Binding-site contacts:
Ligand atom C1 contacts residue TYR785 of chain 1.C at 4.1 Å (hydrophobic).
Ligand atom C2 contacts residue ASN790 of chain 1.C at 2.4 Å.
Ligand atom O7 contacts residue TYR785 of chain 1.C at 4.3 Å.
Ligand atom C1 contacts residue ASN790 of chain 1.C at 1.4 Å.
Ligand atom N2 contacts residue ASN790 of chain 1.C at 2.9 Å (h-bond).
Ligand atom O5 contacts residue ASN790 of chain 1.C at 2.3 Å (h-bond).
Ligand atom C4 contacts residue ASN790 of chain 1.C at 4.1 Å.
Ligand atom C8 contacts residue TYR785 of chain 1.C at 3.4 Å (hydrophobic).
Ligand atom C5 contacts residue SER792 of chain 1.C at 4.3 Å.
Ligand atom C5 contacts residue ASN790 of chain 1.C at 3.6 Å.
Ligand atom C7 contacts residue ASN790 of chain 1.C at 4.2 Å.
Ligand atom C6 contacts residue SER792 of chain 1.C at 4.4 Å.
Ligand atom C7 contacts residue TYR785 of chain 1.C at 3.5 Å (hydrophobic).
Ligand atom O5 contacts residue SER792 of chain 1.C at 3.7 Å.
Ligand atom C2 contacts residue TYR785 of chain 1.C at 3.9 Å (hydrophobic).
Ligand atom C3 contacts residue ASN790 of chain 1.C at 3.7 Å.
Ligand atom C1 contacts residue SER792 of chain 1.C at 4.2 Å.
Ligand atom N2 contacts residue TYR785 of chain 1.C at 2.8 Å.

A small-molecule ligand and the protein it binds are described below.
Small molecule (SMILES): CC(=O)N[C@@H]1[C@@H](O)[C@H](O)[C@@H](CO)O[C@H]1O

Sequence of chain 1.C:
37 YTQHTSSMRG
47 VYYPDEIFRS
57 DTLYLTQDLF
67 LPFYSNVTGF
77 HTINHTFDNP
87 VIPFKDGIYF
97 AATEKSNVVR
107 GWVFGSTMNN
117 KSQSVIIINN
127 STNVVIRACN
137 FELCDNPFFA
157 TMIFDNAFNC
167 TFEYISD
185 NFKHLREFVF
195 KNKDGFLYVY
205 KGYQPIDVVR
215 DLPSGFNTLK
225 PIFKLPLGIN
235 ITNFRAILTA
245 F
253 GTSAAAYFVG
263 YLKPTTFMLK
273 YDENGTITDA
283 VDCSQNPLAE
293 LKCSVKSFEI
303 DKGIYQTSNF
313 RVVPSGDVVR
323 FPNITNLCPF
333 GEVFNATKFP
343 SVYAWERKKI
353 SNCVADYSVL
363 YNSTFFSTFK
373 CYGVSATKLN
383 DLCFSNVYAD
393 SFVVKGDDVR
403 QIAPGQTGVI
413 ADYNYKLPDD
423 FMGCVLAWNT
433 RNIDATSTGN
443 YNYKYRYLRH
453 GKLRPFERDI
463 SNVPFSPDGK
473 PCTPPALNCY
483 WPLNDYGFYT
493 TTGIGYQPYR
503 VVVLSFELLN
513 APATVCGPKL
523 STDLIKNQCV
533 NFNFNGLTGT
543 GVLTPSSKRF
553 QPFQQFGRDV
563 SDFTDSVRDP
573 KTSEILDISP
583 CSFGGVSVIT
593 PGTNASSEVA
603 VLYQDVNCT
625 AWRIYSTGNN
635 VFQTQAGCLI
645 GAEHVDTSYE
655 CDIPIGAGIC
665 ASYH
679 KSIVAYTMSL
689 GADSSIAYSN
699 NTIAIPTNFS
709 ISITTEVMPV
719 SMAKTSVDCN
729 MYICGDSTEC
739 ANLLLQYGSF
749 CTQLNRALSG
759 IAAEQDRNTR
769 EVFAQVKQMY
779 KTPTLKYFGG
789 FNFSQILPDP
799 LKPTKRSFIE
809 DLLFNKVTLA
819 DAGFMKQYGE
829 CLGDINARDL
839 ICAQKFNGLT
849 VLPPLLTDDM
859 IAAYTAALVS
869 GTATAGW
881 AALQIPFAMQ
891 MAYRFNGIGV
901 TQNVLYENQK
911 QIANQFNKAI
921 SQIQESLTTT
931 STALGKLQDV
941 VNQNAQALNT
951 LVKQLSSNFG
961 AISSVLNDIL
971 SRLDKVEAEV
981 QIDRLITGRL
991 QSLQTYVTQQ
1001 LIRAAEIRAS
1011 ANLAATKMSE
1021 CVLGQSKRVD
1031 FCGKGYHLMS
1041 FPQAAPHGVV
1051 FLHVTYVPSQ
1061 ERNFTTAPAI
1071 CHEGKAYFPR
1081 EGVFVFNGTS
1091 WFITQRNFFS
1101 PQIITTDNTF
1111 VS